This protein binds this small molecule.
Small molecule (SMILES): Nc1ccn([C@@H]2O[C@H](CO[P](=O)(O)O[C@H]3[C@@H](O)[C@H](n4cnc5c(N)ncnc54)O[C@@H]3CO[P](=O)(O)O[C@H]3[C@@H](O)[C@H](n4cnc5c(=O)nc(N)[nH]c54)O[C@@H]3CO[P](=O)(O)O[C@H]3[C@@H](O)[C@H](n4cnc5c(N)ncnc54)O[C@@H]3CO[P](=O)(O)O[C@H]3[C@@H](O)[C@H](n4cnc5c(N)ncnc54)O[C@@H]3CO[P](=O)(O)O[C@H]3[C@@H](O)[C@H](n4ccc(=O)[nH]c4=O)O[C@@H]3CO[P](=O)(O)O[C@H]3[C@@H](O)[C@H](n4ccc(N)nc4=O)O[C@@H]3CO[P](=O)(O)O[C@H]3[C@@H](O)[C@H](n4ccc(=O)[nH]c4=O)O[C@@H]3CO[P](=O)(O)O[C@H]3[C@@H](O)[C@H](n4cnc5c(=O)nc(N)[nH]c54)O[C@@H]3CO)[C@@H](O)[C@H]2O)c(=O)n1

Binding-site contacts:
Ligand atom N6 contacts residue THR59 of chain 30.C at 2.7 Å (h-bond).
Ligand atom P contacts residue LYS57 of chain 44.C at 3.1 Å.
Ligand atom OP2 contacts residue LYS43 of chain 30.C at 2.7 Å (salt-bridge).
Ligand atom O3' contacts residue ARG49 of chain 44.C at 3.6 Å (salt-bridge).
Ligand atom OP2 contacts residue THR91 of chain 44.C at 3.7 Å.
Ligand atom O3' contacts residue SER51 of chain 44.C at 3.3 Å (h-bond).
Ligand atom C5' contacts residue LYS57 of chain 44.C at 3.8 Å.
Ligand atom N6 contacts residue THR45 of chain 30.C at 2.8 Å (h-bond).
Ligand atom OP2 contacts residue TYR85 of chain 30.C at 2.6 Å (h-bond).
Ligand atom O5' contacts residue LYS89 of chain 44.C at 3.2 Å (salt-bridge).
Ligand atom N9 contacts residue LYS61 of chain 30.C at 3.8 Å.
Ligand atom OP1 contacts residue SER52 of chain 44.C at 3.1 Å.
Ligand atom C5 contacts residue THR45 of chain 30.C at 3.4 Å.
Ligand atom OP1 contacts residue ASN55 of chain 44.C at 3.2 Å.
Ligand atom OP2 contacts residue LYS57 of chain 44.C at 3.0 Å (salt-bridge).
Ligand atom P contacts residue SER51 of chain 44.C at 3.2 Å.
Ligand atom C2 contacts residue SER47 of chain 30.C at 3.2 Å.
Ligand atom OP1 contacts residue LYS57 of chain 44.C at 2.9 Å.
Ligand atom C4' contacts residue ARG49 of chain 44.C at 3.6 Å.
Ligand atom OP1 contacts residue LYS89 of chain 44.C at 3.5 Å (salt-bridge).
Ligand atom P contacts residue ARG49 of chain 44.C at 3.7 Å.
Ligand atom C5' contacts residue ARG49 of chain 44.C at 2.6 Å.
Ligand atom C6 contacts residue THR59 of chain 30.C at 3.5 Å.
Ligand atom N1 contacts residue SER47 of chain 30.C at 2.7 Å (h-bond).
Ligand atom OP2 contacts residue SER51 of chain 44.C at 3.3 Å (h-bond).
Ligand atom OP2 contacts residue LYS89 of chain 44.C at 3.5 Å (salt-bridge).
Ligand atom N1 contacts residue THR59 of chain 30.C at 3.4 Å.
Ligand atom C6 contacts residue THR45 of chain 30.C at 3.4 Å.
Ligand atom C8 contacts residue LYS61 of chain 30.C at 3.6 Å.
Ligand atom OP1 contacts residue ARG49 of chain 44.C at 2.6 Å (salt-bridge).
Ligand atom O4' contacts residue LYS61 of chain 30.C at 3.7 Å.
Ligand atom N6 contacts residue CYS46 of chain 30.C at 3.6 Å (h-bond).
Ligand atom O5' contacts residue ARG49 of chain 44.C at 3.6 Å (salt-bridge).
Ligand atom OP1 contacts residue ASN55 of chain 44.C at 3.0 Å (h-bond).
Ligand atom OP1 contacts residue SER51 of chain 44.C at 2.7 Å (h-bond).
Ligand atom O5' contacts residue LYS57 of chain 44.C at 2.8 Å (salt-bridge).
Ligand atom N7 contacts residue THR45 of chain 30.C at 2.7 Å (h-bond).
Ligand atom OP2 contacts residue LYS57 of chain 44.C at 3.5 Å (salt-bridge).
Ligand atom N7 contacts residue LYS61 of chain 30.C at 3.4 Å.
Ligand atom N7 contacts residue TYR85 of chain 30.C at 3.8 Å.

Sequence of chain 44.C:
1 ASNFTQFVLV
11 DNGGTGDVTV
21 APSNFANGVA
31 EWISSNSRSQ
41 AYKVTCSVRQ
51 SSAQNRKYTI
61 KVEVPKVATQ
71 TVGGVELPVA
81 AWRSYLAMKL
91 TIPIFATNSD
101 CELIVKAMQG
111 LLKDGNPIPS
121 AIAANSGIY

Sequence of chain 30.C:
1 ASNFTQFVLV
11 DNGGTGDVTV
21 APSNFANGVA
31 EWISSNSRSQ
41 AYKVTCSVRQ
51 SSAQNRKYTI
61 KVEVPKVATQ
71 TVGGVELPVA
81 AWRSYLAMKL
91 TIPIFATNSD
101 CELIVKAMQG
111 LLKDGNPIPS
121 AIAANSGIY